Binding-site contacts:
Ligand atom C1 contacts residue ASN234 of chain 1.A at 1.4 Å.
Ligand atom O5 contacts residue ASN234 of chain 1.A at 2.4 Å (h-bond).
Ligand atom C3 contacts residue ASN234 of chain 1.A at 3.8 Å.
Ligand atom C8 contacts residue ASN234 of chain 1.A at 4.5 Å.
Ligand atom C7 contacts residue ASN234 of chain 1.A at 3.4 Å.
Ligand atom C4 contacts residue ASN234 of chain 1.A at 4.3 Å.
Ligand atom C5 contacts residue ASN234 of chain 1.A at 3.7 Å.
Ligand atom C8 contacts residue GLY232 of chain 1.A at 3.8 Å.
Ligand atom O7 contacts residue ASN234 of chain 1.A at 3.6 Å (h-bond).
Ligand atom C2 contacts residue ASN234 of chain 1.A at 2.5 Å.
Ligand atom N2 contacts residue ASN234 of chain 1.A at 2.9 Å (h-bond).

Sequence of chain 1.A:
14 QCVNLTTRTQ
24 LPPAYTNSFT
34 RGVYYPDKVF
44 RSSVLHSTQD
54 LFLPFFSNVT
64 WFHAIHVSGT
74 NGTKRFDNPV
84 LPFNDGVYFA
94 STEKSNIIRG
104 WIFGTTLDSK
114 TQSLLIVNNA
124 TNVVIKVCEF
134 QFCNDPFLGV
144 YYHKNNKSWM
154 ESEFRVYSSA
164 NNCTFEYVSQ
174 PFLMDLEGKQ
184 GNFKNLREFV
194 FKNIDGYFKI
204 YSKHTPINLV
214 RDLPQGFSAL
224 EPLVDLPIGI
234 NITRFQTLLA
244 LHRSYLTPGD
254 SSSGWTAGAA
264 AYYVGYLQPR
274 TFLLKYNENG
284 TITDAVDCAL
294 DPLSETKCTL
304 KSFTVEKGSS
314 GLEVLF

This small molecule binds to this protein.
Small molecule (SMILES): CC(=O)N[C@@H]1[C@@H](O)[C@H](O)[C@@H](CO)O[C@H]1O